Sequence of chain 1.I:
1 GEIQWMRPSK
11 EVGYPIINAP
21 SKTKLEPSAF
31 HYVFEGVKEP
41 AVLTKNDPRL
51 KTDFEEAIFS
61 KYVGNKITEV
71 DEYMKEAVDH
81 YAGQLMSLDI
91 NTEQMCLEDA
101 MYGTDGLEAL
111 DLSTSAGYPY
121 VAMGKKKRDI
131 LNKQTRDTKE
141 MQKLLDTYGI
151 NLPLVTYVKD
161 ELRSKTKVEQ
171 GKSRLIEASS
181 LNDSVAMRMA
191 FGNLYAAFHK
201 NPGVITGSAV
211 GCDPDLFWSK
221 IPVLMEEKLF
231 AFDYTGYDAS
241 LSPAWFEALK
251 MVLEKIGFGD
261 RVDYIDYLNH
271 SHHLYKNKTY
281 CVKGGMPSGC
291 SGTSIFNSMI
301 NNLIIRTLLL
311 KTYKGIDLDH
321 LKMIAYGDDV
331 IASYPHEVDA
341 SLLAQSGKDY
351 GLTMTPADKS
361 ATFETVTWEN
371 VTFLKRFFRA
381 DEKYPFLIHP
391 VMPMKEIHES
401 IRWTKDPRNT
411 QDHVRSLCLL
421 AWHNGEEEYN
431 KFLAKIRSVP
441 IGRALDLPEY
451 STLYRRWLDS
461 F

Binding-site contacts:
Ligand atom O2' contacts residue VAL121 of chain 1.I at 4.0 Å.
Ligand atom OP1 contacts residue ASN18 of chain 1.I at 4.1 Å.
Ligand atom C4' contacts residue ILE16 of chain 1.I at 3.3 Å (hydrophobic).
Ligand atom OP1 contacts residue MET123 of chain 1.I at 3.8 Å.
Ligand atom C5' contacts residue GLY124 of chain 1.I at 4.2 Å.
Ligand atom N9 contacts residue ASN18 of chain 1.I at 3.8 Å.
Ligand atom C2' contacts residue GLY124 of chain 1.I at 4.0 Å.
Ligand atom O5' contacts residue ASN18 of chain 1.I at 3.8 Å.
Ligand atom P contacts residue ASN18 of chain 1.I at 4.5 Å.
Ligand atom O3' contacts residue MET123 of chain 1.I at 4.0 Å.
Ligand atom C4 contacts residue ASN18 of chain 1.I at 4.1 Å.
Ligand atom O2' contacts residue ILE16 of chain 1.I at 4.4 Å.
Ligand atom C8 contacts residue ASN18 of chain 1.I at 4.1 Å.
Ligand atom O4' contacts residue ASN18 of chain 1.I at 3.1 Å (h-bond).
Ligand atom O4' contacts residue VAL121 of chain 1.I at 4.2 Å.
Ligand atom C4' contacts residue ALA122 of chain 1.I at 4.1 Å (hydrophobic).
Ligand atom C4' contacts residue ILE17 of chain 1.I at 4.5 Å (hydrophobic).
Ligand atom C3' contacts residue GLY124 of chain 1.I at 4.1 Å.
Ligand atom C5' contacts residue ILE16 of chain 1.I at 3.7 Å (hydrophobic).
Ligand atom C3' contacts residue ILE16 of chain 1.I at 4.5 Å (hydrophobic).
Ligand atom C5' contacts residue ASN18 of chain 1.I at 4.1 Å.
Ligand atom C5' contacts residue ALA122 of chain 1.I at 3.5 Å (hydrophobic).
Ligand atom C1' contacts residue ASN18 of chain 1.I at 3.8 Å.
Ligand atom O4' contacts residue ILE17 of chain 1.I at 4.0 Å.
Ligand atom C4' contacts residue GLY124 of chain 1.I at 4.1 Å.
Ligand atom N3 contacts residue ASN18 of chain 1.I at 4.5 Å.
Ligand atom C4' contacts residue VAL121 of chain 1.I at 4.1 Å (hydrophobic).
Ligand atom C4' contacts residue ASN18 of chain 1.I at 4.2 Å.
Ligand atom O4' contacts residue ILE16 of chain 1.I at 3.9 Å.
Ligand atom O3' contacts residue GLY124 of chain 1.I at 3.5 Å.
Ligand atom O2' contacts residue GLY124 of chain 1.I at 2.9 Å.

A protein and the small-molecule ligand that binds it are described below.
Small molecule (SMILES): Nc1nc(=O)c2ncn([C@@H]3O[C@H](CO[P](=O)(O)O[C@H]4[C@@H](O)[C@H](n5cnc6c(N)ncnc65)O[C@@H]4CO[P](=O)(O)O[C@H]4[C@@H](O)[C@H](n5cnc6c(=O)nc(N)[nH]c65)O[C@@H]4CO[P](=O)(O)O[C@H]4[C@@H](O)[C@H](n5cnc6c(=O)nc(N)[nH]c65)O[C@@H]4COP(=O)=O)[C@@H](O)[C@H]3O)c2[nH]1